This protein binds this small molecule.
Small molecule (SMILES): COCCOC[C@H](C)N

Binding-site contacts:
Ligand atom C08 contacts residue ARG316 of chain 1.B at 3.9 Å.
Ligand atom C01 contacts residue LEU93 of chain 1.B at 4.2 Å (hydrophobic).
Ligand atom C02 contacts residue LEU93 of chain 1.B at 4.0 Å (hydrophobic).
Ligand atom C05 contacts residue LEU90 of chain 1.B at 4.3 Å (hydrophobic).
Ligand atom N09 contacts residue ARG316 of chain 1.B at 3.6 Å.
Ligand atom C02 contacts residue ARG316 of chain 1.B at 4.1 Å.
Ligand atom N09 contacts residue LEU319 of chain 1.B at 3.9 Å.
Ligand atom O04 contacts residue LEU319 of chain 1.B at 4.5 Å.
Ligand atom C06 contacts residue ARG316 of chain 1.B at 3.8 Å.
Ligand atom C03 contacts residue ARG316 of chain 1.B at 4.0 Å.
Ligand atom C03 contacts residue PHE251 of chain 1.B at 4.5 Å (hydrophobic).
Ligand atom C05 contacts residue ARG316 of chain 1.B at 4.3 Å.
Ligand atom C01 contacts residue ARG316 of chain 1.B at 4.1 Å.
Ligand atom C06 contacts residue LEU93 of chain 1.B at 3.5 Å (hydrophobic).
Ligand atom C05 contacts residue TRP109 of chain 1.B at 4.1 Å (hydrophobic).
Ligand atom C08 contacts residue LEU90 of chain 1.B at 3.4 Å (hydrophobic).
Ligand atom C06 contacts residue LEU90 of chain 1.B at 3.8 Å (hydrophobic).
Ligand atom C03 contacts residue LEU319 of chain 1.B at 4.4 Å (hydrophobic).
Ligand atom C05 contacts residue PHE251 of chain 1.B at 4.0 Å (hydrophobic).
Ligand atom O07 contacts residue ARG316 of chain 1.B at 3.9 Å.
Ligand atom O07 contacts residue LEU93 of chain 1.B at 4.2 Å.
Ligand atom C05 contacts residue LEU93 of chain 1.B at 3.4 Å (hydrophobic).
Ligand atom O04 contacts residue ARG316 of chain 1.B at 3.9 Å.
Ligand atom O04 contacts residue LEU93 of chain 1.B at 4.1 Å.
Ligand atom C03 contacts residue LEU93 of chain 1.B at 4.2 Å (hydrophobic).
Ligand atom O07 contacts residue LEU90 of chain 1.B at 2.9 Å.
Ligand atom O07 contacts residue TRP109 of chain 1.B at 4.0 Å.

Sequence of chain 1.B:
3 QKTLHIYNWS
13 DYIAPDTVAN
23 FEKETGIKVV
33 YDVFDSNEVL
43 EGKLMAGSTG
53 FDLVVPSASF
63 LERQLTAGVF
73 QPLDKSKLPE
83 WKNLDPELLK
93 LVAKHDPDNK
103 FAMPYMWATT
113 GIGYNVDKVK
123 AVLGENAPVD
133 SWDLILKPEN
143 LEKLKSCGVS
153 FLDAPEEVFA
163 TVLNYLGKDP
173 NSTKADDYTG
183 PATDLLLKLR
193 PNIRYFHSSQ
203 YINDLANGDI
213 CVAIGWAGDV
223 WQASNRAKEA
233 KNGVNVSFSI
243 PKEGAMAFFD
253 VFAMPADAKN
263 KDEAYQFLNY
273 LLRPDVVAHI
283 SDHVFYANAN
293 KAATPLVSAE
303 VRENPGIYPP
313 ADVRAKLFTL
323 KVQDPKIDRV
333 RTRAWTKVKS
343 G